The small molecule below binds the protein below.
Small molecule (SMILES): CC(=O)N[C@@H]1[C@@H](O)[C@H](O)[C@@H](CO)O[C@H]1O

Binding-site contacts:
Ligand atom C7 contacts residue ASN1074 of chain 1.C at 3.7 Å.
Ligand atom C5 contacts residue ALA706 of chain 1.C at 4.2 Å (hydrophobic).
Ligand atom C8 contacts residue GLU1072 of chain 1.C at 3.5 Å.
Ligand atom C3 contacts residue ASN1074 of chain 1.C at 3.8 Å.
Ligand atom O7 contacts residue ASN1074 of chain 1.C at 3.9 Å.
Ligand atom C4 contacts residue ALA706 of chain 1.C at 4.4 Å (hydrophobic).
Ligand atom C1 contacts residue ASN1074 of chain 1.C at 1.4 Å.
Ligand atom O4 contacts residue ALA706 of chain 1.C at 4.1 Å.
Ligand atom C5 contacts residue ASN1074 of chain 1.C at 3.6 Å.
Ligand atom C8 contacts residue ASN1074 of chain 1.C at 4.1 Å.
Ligand atom N2 contacts residue ASN1074 of chain 1.C at 3.0 Å (h-bond).
Ligand atom C4 contacts residue ASN1074 of chain 1.C at 4.2 Å.
Ligand atom O6 contacts residue ASN1074 of chain 1.C at 4.5 Å.
Ligand atom O5 contacts residue ASN1074 of chain 1.C at 2.3 Å (h-bond).
Ligand atom C3 contacts residue ALA706 of chain 1.C at 4.1 Å (hydrophobic).
Ligand atom C2 contacts residue ASN1074 of chain 1.C at 2.5 Å.

Sequence of chain 1.C:
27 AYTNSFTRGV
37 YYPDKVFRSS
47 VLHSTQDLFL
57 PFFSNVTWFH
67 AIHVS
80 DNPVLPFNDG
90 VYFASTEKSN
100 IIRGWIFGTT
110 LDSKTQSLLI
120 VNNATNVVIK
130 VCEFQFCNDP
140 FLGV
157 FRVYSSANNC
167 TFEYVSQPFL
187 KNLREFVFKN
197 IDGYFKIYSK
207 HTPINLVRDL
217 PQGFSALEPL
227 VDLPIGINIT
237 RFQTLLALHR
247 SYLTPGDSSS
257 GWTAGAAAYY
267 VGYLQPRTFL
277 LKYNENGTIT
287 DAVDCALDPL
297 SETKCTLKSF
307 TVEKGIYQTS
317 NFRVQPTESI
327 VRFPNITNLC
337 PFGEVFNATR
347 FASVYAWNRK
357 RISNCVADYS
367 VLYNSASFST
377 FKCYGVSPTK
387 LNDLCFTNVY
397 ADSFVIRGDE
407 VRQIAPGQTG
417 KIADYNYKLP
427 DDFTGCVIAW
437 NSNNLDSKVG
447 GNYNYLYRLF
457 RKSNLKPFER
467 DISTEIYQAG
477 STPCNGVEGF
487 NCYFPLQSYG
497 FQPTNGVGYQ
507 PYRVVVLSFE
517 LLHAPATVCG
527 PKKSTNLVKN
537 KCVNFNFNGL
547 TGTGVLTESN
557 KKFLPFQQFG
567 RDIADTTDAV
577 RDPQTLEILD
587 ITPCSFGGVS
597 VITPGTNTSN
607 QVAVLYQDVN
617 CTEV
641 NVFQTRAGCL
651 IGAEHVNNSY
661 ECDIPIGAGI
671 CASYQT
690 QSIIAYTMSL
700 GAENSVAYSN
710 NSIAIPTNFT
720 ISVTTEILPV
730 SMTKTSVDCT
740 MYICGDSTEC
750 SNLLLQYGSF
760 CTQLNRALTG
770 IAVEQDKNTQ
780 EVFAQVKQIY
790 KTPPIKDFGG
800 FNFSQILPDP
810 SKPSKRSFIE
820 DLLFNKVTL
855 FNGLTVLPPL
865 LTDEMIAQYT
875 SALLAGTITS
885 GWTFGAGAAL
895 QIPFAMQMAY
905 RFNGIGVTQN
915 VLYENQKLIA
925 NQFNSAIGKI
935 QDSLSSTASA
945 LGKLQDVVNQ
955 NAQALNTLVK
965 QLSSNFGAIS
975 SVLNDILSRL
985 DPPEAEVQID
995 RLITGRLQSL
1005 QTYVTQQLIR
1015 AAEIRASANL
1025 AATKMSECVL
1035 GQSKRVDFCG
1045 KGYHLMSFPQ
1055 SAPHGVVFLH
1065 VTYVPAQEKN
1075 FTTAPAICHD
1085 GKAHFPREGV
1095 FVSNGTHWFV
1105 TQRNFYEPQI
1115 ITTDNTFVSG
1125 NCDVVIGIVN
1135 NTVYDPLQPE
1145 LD